The small molecule below binds the protein below.
Small molecule (SMILES): O=P(O)(O)OC[C@H]1O[C@](O)(COP(=O)(O)O)[C@@H](O)[C@@H]1O

Binding-site contacts:
Ligand atom P2 contacts residue THR349 of chain 1.A at 3.7 Å.
Ligand atom O4 contacts residue TYR437 of chain 1.A at 2.9 Å (h-bond).
Ligand atom O4P contacts residue SER353 of chain 1.A at 3.6 Å.
Ligand atom P2 contacts residue SER353 of chain 1.A at 3.6 Å.
Ligand atom O3 contacts residue ARG432 of chain 1.A at 2.8 Å (salt-bridge).
Ligand atom P2 contacts residue THR348 of chain 1.A at 3.5 Å.
Ligand atom O4 contacts residue THR438 of chain 1.A at 3.6 Å (h-bond).
Ligand atom C3 contacts residue ARG432 of chain 1.A at 3.4 Å.
Ligand atom O6P contacts residue SER353 of chain 1.A at 2.6 Å (h-bond).
Ligand atom O5 contacts residue LEU347 of chain 1.A at 3.7 Å.
Ligand atom O3 contacts residue GLY430 of chain 1.A at 3.1 Å.
Ligand atom O4 contacts residue GLY436 of chain 1.A at 3.7 Å.
Ligand atom O4 contacts residue GLY434 of chain 1.A at 2.6 Å (h-bond).
Ligand atom O6 contacts residue THR349 of chain 1.A at 3.1 Å (h-bond).
Ligand atom C5 contacts residue GLY434 of chain 1.A at 3.4 Å.
Ligand atom O6P contacts residue ARG352 of chain 1.A at 3.8 Å.
Ligand atom O1P contacts residue PRO433 of chain 1.A at 3.8 Å.
Ligand atom O2P contacts residue ARG405 of chain 1.A at 2.3 Å (salt-bridge).
Ligand atom P2 contacts residue SER435 of chain 1.A at 3.5 Å.
Ligand atom O3P contacts residue PRO433 of chain 1.A at 3.8 Å.
Ligand atom C3 contacts residue GLY434 of chain 1.A at 3.5 Å.
Ligand atom O3P contacts residue ARG405 of chain 1.A at 2.7 Å (salt-bridge).
Ligand atom O6 contacts residue THR348 of chain 1.A at 3.6 Å.
Ligand atom C6 contacts residue LEU347 of chain 1.A at 3.6 Å (hydrophobic).
Ligand atom O3P contacts residue TRP398 of chain 1.A at 2.7 Å (h-bond).
Ligand atom C4 contacts residue GLY434 of chain 1.A at 3.3 Å.
Ligand atom O1 contacts residue GLY434 of chain 1.A at 3.7 Å.
Ligand atom O5P contacts residue THR349 of chain 1.A at 3.4 Å (h-bond).
Ligand atom C6 contacts residue THR438 of chain 1.A at 3.4 Å.
Ligand atom O4P contacts residue SER435 of chain 1.A at 3.2 Å (h-bond).
Ligand atom O6P contacts residue THR348 of chain 1.A at 2.5 Å (h-bond).
Ligand atom O1P contacts residue GLY434 of chain 1.A at 2.9 Å (h-bond).
Ligand atom C6 contacts residue SER353 of chain 1.A at 3.8 Å.
Ligand atom O2 contacts residue GLY430 of chain 1.A at 3.4 Å (h-bond).
Ligand atom O5P contacts residue SER435 of chain 1.A at 2.7 Å (h-bond).
Ligand atom O2 contacts residue LEU347 of chain 1.A at 3.5 Å.
Ligand atom O4P contacts residue GLY436 of chain 1.A at 2.9 Å (h-bond).
Ligand atom P1 contacts residue ARG405 of chain 1.A at 3.5 Å.
Ligand atom O5P contacts residue THR348 of chain 1.A at 3.6 Å.
Ligand atom O5P contacts residue THR350 of chain 1.A at 2.7 Å (h-bond).

Sequence of chain 1.A:
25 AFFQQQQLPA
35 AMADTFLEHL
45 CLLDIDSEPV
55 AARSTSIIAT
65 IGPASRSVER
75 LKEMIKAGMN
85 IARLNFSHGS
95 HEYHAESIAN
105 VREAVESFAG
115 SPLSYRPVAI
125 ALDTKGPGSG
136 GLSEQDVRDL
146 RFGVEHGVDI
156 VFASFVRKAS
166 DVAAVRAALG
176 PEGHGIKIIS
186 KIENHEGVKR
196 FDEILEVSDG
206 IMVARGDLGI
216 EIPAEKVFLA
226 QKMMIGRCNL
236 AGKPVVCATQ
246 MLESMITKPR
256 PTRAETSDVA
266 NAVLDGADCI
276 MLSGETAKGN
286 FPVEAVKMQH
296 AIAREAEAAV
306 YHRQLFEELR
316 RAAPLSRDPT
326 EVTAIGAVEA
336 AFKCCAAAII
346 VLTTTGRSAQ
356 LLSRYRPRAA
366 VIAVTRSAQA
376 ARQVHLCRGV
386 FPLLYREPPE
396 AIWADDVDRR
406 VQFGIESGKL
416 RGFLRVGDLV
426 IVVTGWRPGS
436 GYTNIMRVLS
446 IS